Sequence of chain 1.A:
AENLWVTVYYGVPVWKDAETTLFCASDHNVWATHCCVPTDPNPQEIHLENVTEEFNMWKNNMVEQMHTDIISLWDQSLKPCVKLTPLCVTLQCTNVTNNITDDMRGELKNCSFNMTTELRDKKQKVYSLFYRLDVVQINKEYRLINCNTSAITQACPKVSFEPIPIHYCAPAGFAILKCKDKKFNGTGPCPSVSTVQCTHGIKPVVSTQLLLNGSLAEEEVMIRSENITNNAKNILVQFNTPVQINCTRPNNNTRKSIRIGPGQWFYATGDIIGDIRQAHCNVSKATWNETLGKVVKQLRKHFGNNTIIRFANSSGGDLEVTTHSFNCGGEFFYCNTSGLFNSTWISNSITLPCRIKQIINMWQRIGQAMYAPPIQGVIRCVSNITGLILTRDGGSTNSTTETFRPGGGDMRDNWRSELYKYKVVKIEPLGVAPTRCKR

Binding-site contacts:
Ligand atom C5 contacts residue ASN301 of chain 1.A at 3.7 Å.
Ligand atom C4 contacts residue ASN301 of chain 1.A at 4.2 Å.
Ligand atom C8 contacts residue CYS266 of chain 1.A at 4.0 Å (hydrophobic).
Ligand atom C8 contacts residue THR267 of chain 1.A at 3.6 Å.
Ligand atom C8 contacts residue ARG412 of chain 1.A at 3.9 Å.
Ligand atom C3 contacts residue ASN301 of chain 1.A at 3.7 Å.
Ligand atom C7 contacts residue ARG412 of chain 1.A at 4.0 Å.
Ligand atom C7 contacts residue ASN265 of chain 1.A at 4.4 Å.
Ligand atom C2 contacts residue HIS299 of chain 1.A at 4.3 Å.
Ligand atom C3 contacts residue HIS299 of chain 1.A at 4.1 Å.
Ligand atom N2 contacts residue ASN301 of chain 1.A at 2.8 Å (h-bond).
Ligand atom O7 contacts residue ARG412 of chain 1.A at 3.2 Å (salt-bridge).
Ligand atom O7 contacts residue ASN301 of chain 1.A at 4.3 Å.
Ligand atom C7 contacts residue THR267 of chain 1.A at 4.4 Å.
Ligand atom C1 contacts residue HIS299 of chain 1.A at 4.4 Å.
Ligand atom C8 contacts residue ASN265 of chain 1.A at 3.5 Å.
Ligand atom C7 contacts residue ASN301 of chain 1.A at 3.7 Å.
Ligand atom N2 contacts residue HIS299 of chain 1.A at 3.8 Å.
Ligand atom O5 contacts residue ASN301 of chain 1.A at 2.4 Å (h-bond).
Ligand atom C1 contacts residue ASN301 of chain 1.A at 1.5 Å.
Ligand atom C2 contacts residue ASN301 of chain 1.A at 2.4 Å.

A small-molecule ligand and the protein it binds are described below.
Small molecule (SMILES): CC(=O)N[C@H]1[C@H](O[C@H]2[C@H](O)[C@@H](NC(C)=O)CO[C@@H]2CO)O[C@H](CO)[C@@H](O)[C@@H]1O